A protein and the small-molecule ligand that binds it are described below.
Small molecule (SMILES): OC[C@H]1O[C@H](O[C@@H]2[C@@H](O)[C@@H](O)O[C@H](CO)[C@H]2O)[C@H](O)[C@@H](O)[C@@H]1O

Binding-site contacts:
Ligand atom C1 contacts residue GLU529 of chain 1.A at 3.4 Å.
Ligand atom C6 contacts residue GLN495 of chain 1.A at 4.2 Å.
Ligand atom O6 contacts residue GLN460 of chain 1.A at 2.5 Å (h-bond).
Ligand atom O4 contacts residue TYR468 of chain 1.A at 3.8 Å.
Ligand atom O3 contacts residue TRP447 of chain 1.A at 3.6 Å.
Ligand atom O1 contacts residue GLN460 of chain 1.A at 4.2 Å.
Ligand atom C6 contacts residue TRP466 of chain 1.A at 4.1 Å (hydrophobic).
Ligand atom C5 contacts residue TYR418 of chain 1.A at 4.0 Å (hydrophobic).
Ligand atom O6 contacts residue TYR468 of chain 1.A at 4.3 Å.
Ligand atom O6 contacts residue TYR418 of chain 1.A at 4.0 Å.
Ligand atom C6 contacts residue TYR468 of chain 1.A at 3.9 Å (hydrophobic).
Ligand atom C2 contacts residue PHE420 of chain 1.A at 4.2 Å (hydrophobic).
Ligand atom C6 contacts residue TRP447 of chain 1.A at 4.4 Å (hydrophobic).
Ligand atom O2 contacts residue PHE420 of chain 1.A at 3.6 Å.
Ligand atom C2 contacts residue TRP447 of chain 1.A at 3.9 Å (hydrophobic).
Ligand atom C4 contacts residue TRP447 of chain 1.A at 4.0 Å (hydrophobic).
Ligand atom O6 contacts residue GLN495 of chain 1.A at 3.1 Å (h-bond).
Ligand atom O5 contacts residue TYR418 of chain 1.A at 3.3 Å (h-bond).
Ligand atom O5 contacts residue GLN460 of chain 1.A at 3.1 Å (h-bond).
Ligand atom C1 contacts residue GLN460 of chain 1.A at 3.6 Å.
Ligand atom C2 contacts residue TYR418 of chain 1.A at 3.8 Å (hydrophobic).
Ligand atom O5 contacts residue TRP447 of chain 1.A at 4.1 Å.
Ligand atom O2 contacts residue TRP447 of chain 1.A at 3.2 Å.
Ligand atom O1 contacts residue GLU529 of chain 1.A at 2.6 Å (salt-bridge).
Ligand atom C4 contacts residue TYR418 of chain 1.A at 4.5 Å (hydrophobic).
Ligand atom O6 contacts residue TRP466 of chain 1.A at 4.3 Å.
Ligand atom C5 contacts residue TYR468 of chain 1.A at 4.0 Å (hydrophobic).
Ligand atom C6 contacts residue TYR418 of chain 1.A at 3.8 Å (hydrophobic).
Ligand atom C5 contacts residue GLN460 of chain 1.A at 4.2 Å.
Ligand atom C6 contacts residue GLN460 of chain 1.A at 3.4 Å.
Ligand atom O5 contacts residue GLU529 of chain 1.A at 3.6 Å.
Ligand atom C3 contacts residue TRP447 of chain 1.A at 3.8 Å (hydrophobic).
Ligand atom C1 contacts residue TRP447 of chain 1.A at 4.3 Å (hydrophobic).
Ligand atom C1 contacts residue TYR418 of chain 1.A at 3.7 Å (hydrophobic).

Sequence of chain 1.A:
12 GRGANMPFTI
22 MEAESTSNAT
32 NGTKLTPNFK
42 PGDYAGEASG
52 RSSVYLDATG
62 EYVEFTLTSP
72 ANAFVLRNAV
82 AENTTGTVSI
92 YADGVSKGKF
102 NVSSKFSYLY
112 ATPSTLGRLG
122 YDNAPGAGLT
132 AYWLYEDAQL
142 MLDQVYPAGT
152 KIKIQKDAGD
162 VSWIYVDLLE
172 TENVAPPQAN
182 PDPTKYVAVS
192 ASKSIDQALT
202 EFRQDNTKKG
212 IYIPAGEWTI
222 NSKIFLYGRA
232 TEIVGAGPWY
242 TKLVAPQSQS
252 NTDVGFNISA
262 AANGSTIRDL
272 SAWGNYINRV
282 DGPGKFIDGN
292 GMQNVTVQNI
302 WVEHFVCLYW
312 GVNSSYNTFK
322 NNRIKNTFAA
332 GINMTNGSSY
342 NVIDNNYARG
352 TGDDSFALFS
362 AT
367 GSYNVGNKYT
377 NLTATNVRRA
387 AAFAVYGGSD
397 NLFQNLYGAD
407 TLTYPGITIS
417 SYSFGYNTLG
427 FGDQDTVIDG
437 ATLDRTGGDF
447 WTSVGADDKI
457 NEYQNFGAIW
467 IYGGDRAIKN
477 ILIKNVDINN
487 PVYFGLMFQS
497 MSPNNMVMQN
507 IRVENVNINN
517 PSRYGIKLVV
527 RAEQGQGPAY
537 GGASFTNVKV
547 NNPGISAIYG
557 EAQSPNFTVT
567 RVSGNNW